Binding-site contacts:
Ligand atom C3 contacts residue TYR64 of chain 1.A at 3.6 Å (hydrophobic).
Ligand atom C1 contacts residue SER116 of chain 1.A at 4.5 Å.
Ligand atom C3 contacts residue ASN114 of chain 1.A at 3.8 Å.
Ligand atom C8 contacts residue TYR64 of chain 1.A at 3.7 Å (hydrophobic).
Ligand atom N2 contacts residue ASN114 of chain 1.A at 2.9 Å (h-bond).
Ligand atom C6 contacts residue TYR112 of chain 1.A at 3.7 Å (hydrophobic).
Ligand atom O6 contacts residue ASN114 of chain 1.A at 4.5 Å.
Ligand atom C5 contacts residue TYR112 of chain 1.A at 4.5 Å (hydrophobic).
Ligand atom C5 contacts residue ASN114 of chain 1.A at 3.6 Å.
Ligand atom C2 contacts residue ASN114 of chain 1.A at 2.5 Å.
Ligand atom O7 contacts residue ASN114 of chain 1.A at 3.3 Å (h-bond).
Ligand atom C8 contacts residue TYR112 of chain 1.A at 3.6 Å (hydrophobic).
Ligand atom C7 contacts residue TYR64 of chain 1.A at 3.7 Å (hydrophobic).
Ligand atom O5 contacts residue ASN114 of chain 1.A at 2.3 Å (h-bond).
Ligand atom C2 contacts residue TYR64 of chain 1.A at 3.6 Å (hydrophobic).
Ligand atom O7 contacts residue HIS118 of chain 1.A at 4.1 Å.
Ligand atom N2 contacts residue TYR64 of chain 1.A at 2.8 Å (h-bond).
Ligand atom C8 contacts residue HIS118 of chain 1.A at 3.9 Å.
Ligand atom O3 contacts residue TYR64 of chain 1.A at 4.0 Å.
Ligand atom C1 contacts residue ASN114 of chain 1.A at 1.4 Å.
Ligand atom C8 contacts residue ASN114 of chain 1.A at 4.4 Å.
Ligand atom C1 contacts residue TYR64 of chain 1.A at 4.1 Å (hydrophobic).
Ligand atom O5 contacts residue TYR112 of chain 1.A at 4.5 Å.
Ligand atom C7 contacts residue ASN114 of chain 1.A at 3.3 Å.
Ligand atom C4 contacts residue ASN114 of chain 1.A at 4.2 Å.
Ligand atom O6 contacts residue TYR112 of chain 1.A at 3.8 Å.

Sequence of chain 1.A:
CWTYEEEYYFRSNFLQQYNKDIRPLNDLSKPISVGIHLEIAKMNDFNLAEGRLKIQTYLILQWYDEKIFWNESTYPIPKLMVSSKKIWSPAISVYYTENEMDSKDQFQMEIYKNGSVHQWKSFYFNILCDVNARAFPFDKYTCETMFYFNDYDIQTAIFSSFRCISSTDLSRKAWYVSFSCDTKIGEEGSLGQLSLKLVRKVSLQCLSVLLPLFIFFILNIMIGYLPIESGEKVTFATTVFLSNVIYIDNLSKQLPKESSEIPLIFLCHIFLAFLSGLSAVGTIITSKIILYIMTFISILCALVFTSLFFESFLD

A protein and the small-molecule ligand that binds it are described below.
Small molecule (SMILES): CC(=O)N[C@H]1[C@H](O[C@H]2[C@H](O)[C@@H](NC(C)=O)CO[C@@H]2CO)O[C@H](CO)[C@@H](O[C@@H]2O[C@H](CO)[C@@H](O)[C@H](O)[C@@H]2O)[C@@H]1O